Binding-site contacts:
Ligand atom C2 contacts residue ASN244 of chain 1.B at 2.5 Å.
Ligand atom C1 contacts residue THR246 of chain 1.B at 3.6 Å.
Ligand atom C5 contacts residue THR246 of chain 1.B at 3.8 Å.
Ligand atom C7 contacts residue ASN244 of chain 1.B at 3.6 Å.
Ligand atom C6 contacts residue THR246 of chain 1.B at 4.4 Å.
Ligand atom O5 contacts residue THR246 of chain 1.B at 3.5 Å.
Ligand atom C5 contacts residue PHE121 of chain 1.B at 4.0 Å (hydrophobic).
Ligand atom O5 contacts residue ASN244 of chain 1.B at 2.4 Å (h-bond).
Ligand atom O4 contacts residue PHE121 of chain 1.B at 4.5 Å.
Ligand atom C3 contacts residue ASN244 of chain 1.B at 3.8 Å.
Ligand atom O4 contacts residue GLN124 of chain 1.B at 4.4 Å.
Ligand atom C6 contacts residue PHE121 of chain 1.B at 4.0 Å (hydrophobic).
Ligand atom C1 contacts residue ASN244 of chain 1.B at 1.4 Å.
Ligand atom C5 contacts residue ASN244 of chain 1.B at 3.7 Å.
Ligand atom C8 contacts residue ASN244 of chain 1.B at 4.4 Å.
Ligand atom O7 contacts residue ASN244 of chain 1.B at 3.9 Å.
Ligand atom C4 contacts residue ASN244 of chain 1.B at 4.2 Å.
Ligand atom N2 contacts residue ASN244 of chain 1.B at 2.9 Å (h-bond).

Sequence of chain 1.B:
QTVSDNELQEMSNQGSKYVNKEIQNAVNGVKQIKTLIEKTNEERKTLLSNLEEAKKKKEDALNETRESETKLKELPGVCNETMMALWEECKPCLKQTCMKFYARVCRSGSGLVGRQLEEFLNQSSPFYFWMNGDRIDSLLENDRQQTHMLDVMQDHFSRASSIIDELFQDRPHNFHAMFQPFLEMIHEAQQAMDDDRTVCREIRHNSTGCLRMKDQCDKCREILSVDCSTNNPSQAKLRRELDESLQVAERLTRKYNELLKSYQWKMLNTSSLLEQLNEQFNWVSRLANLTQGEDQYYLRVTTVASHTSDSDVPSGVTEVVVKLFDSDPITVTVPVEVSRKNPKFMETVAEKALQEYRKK

The small molecule below binds the protein below.
Small molecule (SMILES): CC(=O)N[C@@H]1[C@@H](O)[C@H](O)[C@@H](CO)O[C@H]1O